A small-molecule ligand and the protein it binds are described below.
Small molecule (SMILES): O=P(O)(O)O[C@@H]1[C@H](O)[C@H](O)[C@@H](OP(=O)(O)O)[C@H](OP(=O)(O)O)[C@H]1O

Sequence of chain 1.A:
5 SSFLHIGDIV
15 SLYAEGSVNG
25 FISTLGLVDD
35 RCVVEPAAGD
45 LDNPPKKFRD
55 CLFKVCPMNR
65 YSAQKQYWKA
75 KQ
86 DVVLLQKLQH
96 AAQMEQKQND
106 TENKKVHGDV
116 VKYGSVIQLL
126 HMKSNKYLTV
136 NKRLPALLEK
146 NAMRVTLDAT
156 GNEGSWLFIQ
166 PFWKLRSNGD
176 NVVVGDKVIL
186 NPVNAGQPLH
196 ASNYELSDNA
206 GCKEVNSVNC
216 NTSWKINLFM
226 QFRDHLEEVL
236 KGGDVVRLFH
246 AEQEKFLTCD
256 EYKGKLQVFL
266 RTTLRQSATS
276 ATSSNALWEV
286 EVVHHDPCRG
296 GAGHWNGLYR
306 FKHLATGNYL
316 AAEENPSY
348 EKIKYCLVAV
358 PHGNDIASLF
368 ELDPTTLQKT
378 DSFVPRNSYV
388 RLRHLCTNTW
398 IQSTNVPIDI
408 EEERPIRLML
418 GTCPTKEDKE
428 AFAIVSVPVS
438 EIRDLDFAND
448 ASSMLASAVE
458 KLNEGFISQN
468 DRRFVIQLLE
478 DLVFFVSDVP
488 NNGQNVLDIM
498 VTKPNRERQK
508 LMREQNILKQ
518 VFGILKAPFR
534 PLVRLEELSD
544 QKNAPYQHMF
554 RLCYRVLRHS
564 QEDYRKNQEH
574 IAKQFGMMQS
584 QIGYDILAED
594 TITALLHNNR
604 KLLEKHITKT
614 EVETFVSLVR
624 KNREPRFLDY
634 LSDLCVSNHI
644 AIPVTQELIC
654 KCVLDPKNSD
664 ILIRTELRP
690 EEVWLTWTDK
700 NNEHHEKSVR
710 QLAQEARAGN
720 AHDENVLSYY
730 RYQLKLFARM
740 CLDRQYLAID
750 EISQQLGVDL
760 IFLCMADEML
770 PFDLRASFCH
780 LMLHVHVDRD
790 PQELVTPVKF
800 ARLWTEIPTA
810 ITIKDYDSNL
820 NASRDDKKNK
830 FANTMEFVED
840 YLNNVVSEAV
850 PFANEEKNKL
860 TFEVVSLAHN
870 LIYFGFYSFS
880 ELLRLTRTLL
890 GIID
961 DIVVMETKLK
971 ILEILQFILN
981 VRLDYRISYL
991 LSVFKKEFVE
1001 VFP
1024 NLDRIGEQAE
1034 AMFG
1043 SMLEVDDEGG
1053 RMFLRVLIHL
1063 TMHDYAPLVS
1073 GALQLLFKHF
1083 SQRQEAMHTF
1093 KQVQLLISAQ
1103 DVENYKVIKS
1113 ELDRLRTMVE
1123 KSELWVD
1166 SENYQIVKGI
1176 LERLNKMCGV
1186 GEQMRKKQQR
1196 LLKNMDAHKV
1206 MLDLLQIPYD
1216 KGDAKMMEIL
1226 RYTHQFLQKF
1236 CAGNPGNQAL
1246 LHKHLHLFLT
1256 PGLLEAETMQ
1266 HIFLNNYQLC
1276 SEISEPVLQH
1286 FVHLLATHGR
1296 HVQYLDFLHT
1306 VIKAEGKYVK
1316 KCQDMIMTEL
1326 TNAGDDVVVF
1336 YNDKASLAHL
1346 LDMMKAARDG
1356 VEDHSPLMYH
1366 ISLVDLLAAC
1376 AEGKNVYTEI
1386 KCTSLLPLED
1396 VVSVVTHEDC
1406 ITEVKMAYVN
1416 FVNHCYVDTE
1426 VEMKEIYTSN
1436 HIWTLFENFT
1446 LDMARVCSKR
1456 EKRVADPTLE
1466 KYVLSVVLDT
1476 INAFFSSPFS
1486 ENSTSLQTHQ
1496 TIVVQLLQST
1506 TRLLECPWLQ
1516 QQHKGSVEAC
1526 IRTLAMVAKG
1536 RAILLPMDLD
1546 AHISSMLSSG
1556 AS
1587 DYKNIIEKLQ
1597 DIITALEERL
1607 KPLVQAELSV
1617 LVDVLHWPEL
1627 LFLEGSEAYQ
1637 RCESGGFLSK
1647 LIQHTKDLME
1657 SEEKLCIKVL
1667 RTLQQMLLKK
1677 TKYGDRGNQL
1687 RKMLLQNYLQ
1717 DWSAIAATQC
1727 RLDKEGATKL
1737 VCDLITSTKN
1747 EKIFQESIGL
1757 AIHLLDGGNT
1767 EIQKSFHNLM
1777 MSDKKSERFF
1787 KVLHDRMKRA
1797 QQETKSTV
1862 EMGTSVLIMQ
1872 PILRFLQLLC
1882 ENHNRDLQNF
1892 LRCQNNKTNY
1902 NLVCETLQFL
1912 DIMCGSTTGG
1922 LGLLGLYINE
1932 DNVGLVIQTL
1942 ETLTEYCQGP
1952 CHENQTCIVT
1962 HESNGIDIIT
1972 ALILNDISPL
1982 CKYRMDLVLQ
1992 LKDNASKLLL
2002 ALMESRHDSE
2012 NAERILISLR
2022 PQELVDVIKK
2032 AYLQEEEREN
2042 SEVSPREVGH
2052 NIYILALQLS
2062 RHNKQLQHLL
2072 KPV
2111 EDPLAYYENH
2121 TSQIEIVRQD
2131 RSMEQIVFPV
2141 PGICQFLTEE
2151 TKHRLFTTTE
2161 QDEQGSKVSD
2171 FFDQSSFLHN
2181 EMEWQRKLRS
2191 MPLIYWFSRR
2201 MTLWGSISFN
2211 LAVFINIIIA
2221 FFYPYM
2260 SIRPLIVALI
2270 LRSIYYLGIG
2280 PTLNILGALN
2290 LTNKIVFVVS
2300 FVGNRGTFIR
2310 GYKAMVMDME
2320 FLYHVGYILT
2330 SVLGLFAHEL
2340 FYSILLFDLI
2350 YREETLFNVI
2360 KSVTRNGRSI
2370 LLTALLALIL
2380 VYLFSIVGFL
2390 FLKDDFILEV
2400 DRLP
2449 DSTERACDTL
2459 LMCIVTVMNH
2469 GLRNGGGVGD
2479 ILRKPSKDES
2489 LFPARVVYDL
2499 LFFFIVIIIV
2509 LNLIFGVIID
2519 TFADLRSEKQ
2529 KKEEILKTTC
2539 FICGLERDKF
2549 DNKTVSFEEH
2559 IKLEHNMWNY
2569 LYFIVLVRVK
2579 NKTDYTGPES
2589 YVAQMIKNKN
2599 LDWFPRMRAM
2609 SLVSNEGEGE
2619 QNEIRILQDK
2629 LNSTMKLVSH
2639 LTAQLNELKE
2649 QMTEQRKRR

Binding-site contacts:
Ligand atom O42 contacts residue THR268 of chain 1.A at 3.7 Å.
Ligand atom O53 contacts residue LYS507 of chain 1.A at 3.4 Å (salt-bridge).
Ligand atom O52 contacts residue LYS569 of chain 1.A at 4.1 Å.
Ligand atom C5 contacts residue ARG270 of chain 1.A at 4.0 Å.
Ligand atom O51 contacts residue ARG510 of chain 1.A at 3.5 Å (salt-bridge).
Ligand atom O5 contacts residue LYS569 of chain 1.A at 3.6 Å (salt-bridge).
Ligand atom O6 contacts residue TYR567 of chain 1.A at 3.9 Å.
Ligand atom P4 contacts residue LYS569 of chain 1.A at 4.0 Å.
Ligand atom O43 contacts residue LEU269 of chain 1.A at 3.5 Å (h-bond).
Ligand atom O43 contacts residue THR268 of chain 1.A at 4.0 Å.
Ligand atom O51 contacts residue TYR567 of chain 1.A at 2.9 Å (h-bond).
Ligand atom P4 contacts residue THR268 of chain 1.A at 4.3 Å.
Ligand atom O4 contacts residue ARG270 of chain 1.A at 4.2 Å.
Ligand atom O52 contacts residue LYS507 of chain 1.A at 3.7 Å.
Ligand atom O53 contacts residue TYR567 of chain 1.A at 3.1 Å (h-bond).
Ligand atom P5 contacts residue LYS507 of chain 1.A at 3.2 Å.
Ligand atom O53 contacts residue ARG270 of chain 1.A at 2.9 Å (salt-bridge).
Ligand atom P5 contacts residue TYR567 of chain 1.A at 3.3 Å.
Ligand atom P1 contacts residue ARG568 of chain 1.A at 3.4 Å.
Ligand atom O3 contacts residue ARG568 of chain 1.A at 3.7 Å.
Ligand atom O1 contacts residue ARG568 of chain 1.A at 3.3 Å (salt-bridge).
Ligand atom O43 contacts residue ARG266 of chain 1.A at 4.3 Å.
Ligand atom O42 contacts residue ARG266 of chain 1.A at 2.7 Å (salt-bridge).
Ligand atom O42 contacts residue LYS569 of chain 1.A at 4.3 Å.
Ligand atom O4 contacts residue LYS569 of chain 1.A at 4.2 Å.
Ligand atom O51 contacts residue LYS569 of chain 1.A at 2.5 Å (salt-bridge).
Ligand atom O41 contacts residue LYS569 of chain 1.A at 2.9 Å (salt-bridge).
Ligand atom O5 contacts residue ARG270 of chain 1.A at 4.0 Å.
Ligand atom C6 contacts residue ARG568 of chain 1.A at 4.2 Å.
Ligand atom C4 contacts residue LYS569 of chain 1.A at 4.0 Å.
Ligand atom O5 contacts residue TYR567 of chain 1.A at 3.4 Å (h-bond).
Ligand atom P5 contacts residue LYS569 of chain 1.A at 3.5 Å.
Ligand atom O52 contacts residue ARG270 of chain 1.A at 2.8 Å (salt-bridge).
Ligand atom O12 contacts residue ARG568 of chain 1.A at 3.2 Å (salt-bridge).
Ligand atom O11 contacts residue ARG568 of chain 1.A at 3.1 Å (salt-bridge).
Ligand atom P5 contacts residue ARG270 of chain 1.A at 3.3 Å.
Ligand atom C1 contacts residue ARG568 of chain 1.A at 4.3 Å.
Ligand atom P4 contacts residue ARG266 of chain 1.A at 3.5 Å.
Ligand atom O41 contacts residue ARG266 of chain 1.A at 3.2 Å (salt-bridge).
Ligand atom O51 contacts residue LYS507 of chain 1.A at 2.4 Å (salt-bridge).